Binding-site contacts:
Ligand atom O3 contacts residue LYS276 of chain 1.A at 3.4 Å.
Ligand atom C2 contacts residue PRO272 of chain 1.A at 4.0 Å (hydrophobic).
Ligand atom C2 contacts residue GLU273 of chain 1.A at 4.3 Å.
Ligand atom C3 contacts residue GLU273 of chain 1.A at 3.8 Å.
Ligand atom C1 contacts residue PRO272 of chain 1.A at 4.3 Å (hydrophobic).
Ligand atom C1 contacts residue GLU273 of chain 1.A at 4.3 Å.
Ligand atom C3 contacts residue LYS276 of chain 1.A at 3.8 Å.
Ligand atom O1 contacts residue PRO272 of chain 1.A at 4.1 Å.
Ligand atom C3 contacts residue PRO272 of chain 1.A at 3.9 Å (hydrophobic).
Ligand atom O3 contacts residue GLU273 of chain 1.A at 4.4 Å.
Ligand atom O3 contacts residue PRO272 of chain 1.A at 3.7 Å.

This protein binds this small molecule.
Small molecule (SMILES): OCCCO

Sequence of chain 1.A:
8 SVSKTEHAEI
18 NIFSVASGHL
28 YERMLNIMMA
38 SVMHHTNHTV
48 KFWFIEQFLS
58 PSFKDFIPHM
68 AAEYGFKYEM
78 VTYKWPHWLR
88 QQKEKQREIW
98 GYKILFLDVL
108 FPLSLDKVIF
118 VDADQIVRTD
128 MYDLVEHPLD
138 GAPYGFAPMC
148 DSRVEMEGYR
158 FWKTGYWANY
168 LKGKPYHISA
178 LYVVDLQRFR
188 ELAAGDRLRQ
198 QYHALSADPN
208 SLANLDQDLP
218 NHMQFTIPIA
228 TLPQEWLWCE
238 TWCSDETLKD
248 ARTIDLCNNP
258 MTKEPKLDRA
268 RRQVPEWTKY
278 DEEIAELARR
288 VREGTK